Sequence of chain 2.A:
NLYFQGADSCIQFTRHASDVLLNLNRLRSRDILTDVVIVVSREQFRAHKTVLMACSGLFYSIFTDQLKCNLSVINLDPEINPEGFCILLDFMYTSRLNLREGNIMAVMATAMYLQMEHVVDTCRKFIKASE

Binding-site contacts:
Ligand atom C1 contacts residue CYS68 of chain 1.A at 3.2 Å (hydrophobic).
Ligand atom C22 contacts residue TYR73 of chain 1.A at 3.4 Å (hydrophobic).
Ligand atom C12 contacts residue EDO1 of chain 2.E at 3.7 Å.
Ligand atom O2 contacts residue MET129 of chain 1.A at 3.5 Å.
Ligand atom C8 contacts residue GLY70 of chain 1.A at 3.6 Å.
Ligand atom N contacts residue CYS68 of chain 1.A at 3.5 Å.
Ligand atom C5 contacts residue ALA67 of chain 1.A at 3.3 Å (hydrophobic).
Ligand atom C5 contacts residue ASP32 of chain 2.A at 3.5 Å.
Ligand atom C9 contacts residue GLN128 of chain 1.A at 3.3 Å.
Ligand atom C4 contacts residue ASP32 of chain 2.A at 3.4 Å.
Ligand atom C12 contacts residue MET66 of chain 1.A at 3.4 Å (hydrophobic).
Ligand atom N2 contacts residue ASN36 of chain 2.A at 3.7 Å.
Ligand atom C23 contacts residue ALA67 of chain 1.A at 3.3 Å (hydrophobic).
Ligand atom F1 contacts residue CYS68 of chain 1.A at 3.0 Å.
Ligand atom C1 contacts residue MET129 of chain 1.A at 3.7 Å (hydrophobic).
Ligand atom C25 contacts residue GLN128 of chain 1.A at 3.1 Å.
Ligand atom C21 contacts residue TYR73 of chain 1.A at 3.6 Å (hydrophobic).
Ligand atom C contacts residue CYS68 of chain 1.A at 3.6 Å (hydrophobic).
Ligand atom O2 contacts residue GLU130 of chain 1.A at 2.9 Å (salt-bridge).
Ligand atom N3 contacts residue EDO1 of chain 2.E at 3.6 Å.
Ligand atom C23 contacts residue MET66 of chain 1.A at 3.6 Å (hydrophobic).
Ligand atom C10 contacts residue GLY70 of chain 1.A at 3.5 Å.
Ligand atom O2 contacts residue GLN128 of chain 1.A at 3.1 Å (h-bond).
Ligand atom C5 contacts residue ASN36 of chain 2.A at 3.5 Å.
Ligand atom CL contacts residue ALA67 of chain 1.A at 3.6 Å.
Ligand atom C13 contacts residue TYR73 of chain 1.A at 3.4 Å (hydrophobic).
Ligand atom N1 contacts residue GLN128 of chain 1.A at 3.2 Å (h-bond).
Ligand atom C18 contacts residue TYR73 of chain 1.A at 3.5 Å (hydrophobic).
Ligand atom O contacts residue MET129 of chain 1.A at 3.7 Å.
Ligand atom C4 contacts residue HIS29 of chain 2.A at 3.5 Å.
Ligand atom C23 contacts residue ASN36 of chain 2.A at 3.5 Å.
Ligand atom N2 contacts residue MET66 of chain 1.A at 2.8 Å (h-bond).
Ligand atom CL contacts residue MET66 of chain 1.A at 3.3 Å.
Ligand atom N contacts residue ALA67 of chain 1.A at 3.0 Å (h-bond).
Ligand atom CL contacts residue LEU40 of chain 2.A at 3.7 Å.
Ligand atom C3 contacts residue ALA67 of chain 1.A at 3.1 Å (hydrophobic).
Ligand atom C23 contacts residue EDO1 of chain 2.E at 3.6 Å.
Ligand atom C7 contacts residue EDO1 of chain 2.E at 3.7 Å.
Ligand atom C2 contacts residue ALA67 of chain 1.A at 3.7 Å (hydrophobic).
Ligand atom F1 contacts residue HIS29 of chain 2.A at 3.5 Å.

This protein binds this small molecule.
Small molecule (SMILES): C[C@H]1C[C@@H](O)CN(c2ncc(Cl)c(Nc3ccc4c(c3)c3c(c(=O)n4C)OCC(F)(F)[C@H](C4CC4)N3)n2)C1

Sequence of chain 1.A:
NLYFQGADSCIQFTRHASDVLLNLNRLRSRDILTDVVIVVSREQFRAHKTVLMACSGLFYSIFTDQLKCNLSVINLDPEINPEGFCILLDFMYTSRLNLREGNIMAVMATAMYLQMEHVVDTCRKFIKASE